Sequence of chain 1.H:
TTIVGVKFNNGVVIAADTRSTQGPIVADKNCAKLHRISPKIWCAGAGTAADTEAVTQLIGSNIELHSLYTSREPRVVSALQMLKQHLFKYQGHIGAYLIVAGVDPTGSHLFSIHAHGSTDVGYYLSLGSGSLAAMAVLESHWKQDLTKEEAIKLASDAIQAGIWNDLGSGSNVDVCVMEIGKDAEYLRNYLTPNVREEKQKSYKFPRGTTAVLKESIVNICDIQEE

Binding-site contacts:
Ligand atom O13 contacts residue SER129 of chain 1.N at 3.5 Å (h-bond).
Ligand atom C1 contacts residue ARG45 of chain 1.N at 3.4 Å.
Ligand atom C4 contacts residue THR20 of chain 1.N at 3.4 Å.
Ligand atom C38 contacts residue THR20 of chain 1.N at 3.8 Å.
Ligand atom C11 contacts residue ARG19 of chain 1.N at 3.6 Å.
Ligand atom C7 contacts residue THR1 of chain 1.N at 2.6 Å.
Ligand atom C11 contacts residue SER168 of chain 1.N at 3.1 Å.
Ligand atom N25 contacts residue THR21 of chain 1.N at 3.1 Å (h-bond).
Ligand atom O21 contacts residue GLY47 of chain 1.N at 3.1 Å (h-bond).
Ligand atom C41 contacts residue GLY47 of chain 1.N at 3.9 Å.
Ligand atom N22 contacts residue GLY47 of chain 1.N at 3.0 Å (h-bond).
Ligand atom O21 contacts residue THR1 of chain 1.N at 2.4 Å (h-bond).
Ligand atom C7 contacts residue SER46 of chain 1.N at 3.8 Å.
Ligand atom C6 contacts residue THR1 of chain 1.N at 3.7 Å.
Ligand atom C12 contacts residue THR1 of chain 1.N at 2.5 Å.
Ligand atom C2 contacts residue ARG45 of chain 1.N at 3.3 Å.
Ligand atom C8 contacts residue GLY47 of chain 1.N at 3.9 Å.
Ligand atom O21 contacts residue SER46 of chain 1.N at 3.7 Å.
Ligand atom C9 contacts residue THR1 of chain 1.N at 1.4 Å.
Ligand atom C27 contacts residue THR21 of chain 1.N at 3.5 Å.
Ligand atom C9 contacts residue LYS33 of chain 1.N at 3.9 Å.
Ligand atom C23 contacts residue GLY47 of chain 1.N at 3.6 Å.
Ligand atom C46 contacts residue SER48 of chain 1.N at 3.8 Å.
Ligand atom C7 contacts residue GLY47 of chain 1.N at 3.5 Å.
Ligand atom C48 contacts residue GLY47 of chain 1.N at 3.7 Å.
Ligand atom O39 contacts residue ALA49 of chain 1.N at 3.2 Å (h-bond).
Ligand atom C3 contacts residue THR31 of chain 1.N at 3.7 Å.
Ligand atom O49 contacts residue THR20 of chain 1.N at 3.4 Å.
Ligand atom C24 contacts residue GLY47 of chain 1.N at 3.5 Å.
Ligand atom C26 contacts residue THR21 of chain 1.N at 3.9 Å.
Ligand atom C3 contacts residue ARG45 of chain 1.N at 3.8 Å.
Ligand atom C11 contacts residue THR1 of chain 1.N at 2.5 Å.
Ligand atom C10 contacts residue THR1 of chain 1.N at 1.5 Å.
Ligand atom O37 contacts residue THR21 of chain 1.N at 3.9 Å.
Ligand atom O13 contacts residue THR1 of chain 1.N at 2.8 Å (h-bond).
Ligand atom O49 contacts residue THR21 of chain 1.N at 3.3 Å (h-bond).
Ligand atom C4 contacts residue ALA49 of chain 1.N at 3.8 Å (hydrophobic).
Ligand atom C8 contacts residue THR1 of chain 1.N at 2.3 Å.
Ligand atom C12 contacts residue SER129 of chain 1.N at 3.8 Å.
Ligand atom N22 contacts residue THR1 of chain 1.N at 3.7 Å.

Sequence of chain 1.N:
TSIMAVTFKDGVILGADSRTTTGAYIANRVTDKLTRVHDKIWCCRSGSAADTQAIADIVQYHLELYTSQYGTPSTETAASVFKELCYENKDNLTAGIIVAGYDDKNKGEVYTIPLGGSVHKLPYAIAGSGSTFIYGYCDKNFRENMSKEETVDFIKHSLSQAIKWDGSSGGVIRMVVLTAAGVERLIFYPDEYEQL

This small molecule binds to this protein.
Small molecule (SMILES): COc1ccc(C[C@H](NC(=O)[C@H](C)NC(=O)CN2CCOCC2)C(=O)N[C@@H](Cc2ccccc2)[C@@H](O)[C@H](C)CO)cc1